Binding-site contacts:
Ligand atom O contacts residue PRO89 of chain 1.A at 3.7 Å.
Ligand atom N contacts residue TYR61 of chain 1.A at 4.1 Å.
Ligand atom N contacts residue GLU193 of chain 1.A at 2.6 Å (salt-bridge).
Ligand atom OE1 contacts residue THR143 of chain 1.A at 3.1 Å (h-bond).
Ligand atom C contacts residue PRO89 of chain 1.A at 4.2 Å (hydrophobic).
Ligand atom C contacts residue TYR61 of chain 1.A at 3.7 Å (hydrophobic).
Ligand atom C contacts residue SER142 of chain 1.A at 3.3 Å.
Ligand atom CD contacts residue LEU138 of chain 1.A at 4.1 Å (hydrophobic).
Ligand atom O contacts residue ARG96 of chain 1.A at 2.8 Å (salt-bridge).
Ligand atom N contacts residue PRO89 of chain 1.A at 2.9 Å (h-bond).
Ligand atom C contacts residue THR91 of chain 1.A at 3.6 Å.
Ligand atom C contacts residue ARG96 of chain 1.A at 3.4 Å.
Ligand atom OE1 contacts residue LEU138 of chain 1.A at 4.3 Å.
Ligand atom CD contacts residue THR143 of chain 1.A at 3.3 Å.
Ligand atom CA contacts residue THR91 of chain 1.A at 3.4 Å.
Ligand atom CB contacts residue TYR61 of chain 1.A at 3.6 Å (hydrophobic).
Ligand atom OE1 contacts residue SER142 of chain 1.A at 3.2 Å (h-bond).
Ligand atom O contacts residue TYR61 of chain 1.A at 3.6 Å.
Ligand atom O contacts residue LEU90 of chain 1.A at 3.6 Å.
Ligand atom OXT contacts residue GLY141 of chain 1.A at 3.2 Å.
Ligand atom CB contacts residue GLU193 of chain 1.A at 3.9 Å.
Ligand atom OE2 contacts residue GLU193 of chain 1.A at 3.7 Å.
Ligand atom CA contacts residue GLU193 of chain 1.A at 3.4 Å.
Ligand atom CG contacts residue LEU138 of chain 1.A at 3.8 Å (hydrophobic).
Ligand atom OXT contacts residue TYR61 of chain 1.A at 3.3 Å.
Ligand atom OE1 contacts residue GLY141 of chain 1.A at 3.6 Å.
Ligand atom CA contacts residue TYR61 of chain 1.A at 4.0 Å (hydrophobic).
Ligand atom OXT contacts residue ARG96 of chain 1.A at 2.7 Å (salt-bridge).
Ligand atom N contacts residue SER142 of chain 1.A at 4.0 Å.
Ligand atom CB contacts residue LEU138 of chain 1.A at 4.1 Å (hydrophobic).
Ligand atom N contacts residue TYR220 of chain 1.A at 3.7 Å.
Ligand atom OXT contacts residue SER142 of chain 1.A at 2.7 Å (h-bond).
Ligand atom O contacts residue THR91 of chain 1.A at 2.9 Å (h-bond).
Ligand atom CG contacts residue GLU193 of chain 1.A at 3.5 Å.
Ligand atom CD contacts residue GLU193 of chain 1.A at 3.9 Å.
Ligand atom CA contacts residue SER142 of chain 1.A at 3.3 Å.
Ligand atom O contacts residue SER142 of chain 1.A at 3.9 Å.
Ligand atom CA contacts residue PRO89 of chain 1.A at 4.0 Å (hydrophobic).
Ligand atom OE2 contacts residue THR143 of chain 1.A at 2.7 Å (h-bond).
Ligand atom N contacts residue THR91 of chain 1.A at 2.8 Å (h-bond).

Sequence of chain 1.A:
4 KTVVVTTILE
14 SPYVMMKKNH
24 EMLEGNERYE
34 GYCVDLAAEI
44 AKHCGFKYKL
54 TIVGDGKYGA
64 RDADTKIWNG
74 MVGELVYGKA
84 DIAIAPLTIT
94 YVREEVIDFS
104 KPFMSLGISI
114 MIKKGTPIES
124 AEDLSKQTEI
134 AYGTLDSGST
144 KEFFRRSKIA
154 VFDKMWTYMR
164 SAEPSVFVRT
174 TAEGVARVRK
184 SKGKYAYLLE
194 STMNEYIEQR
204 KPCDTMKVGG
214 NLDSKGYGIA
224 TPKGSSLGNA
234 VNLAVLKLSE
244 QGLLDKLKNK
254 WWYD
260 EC

The protein below binds the small molecule below.
Small molecule (SMILES): N[C@@H](CCC(=O)O)C(=O)O